A small-molecule ligand and the protein it binds are described below.
Small molecule (SMILES): O=C(O)[C@H]1O[C@H](O[P](=O)(O)O[P](=O)(O)OC[C@H]2O[C@@H](n3ccc(=O)[nH]c3=O)[C@H](O)[C@@H]2O)[C@H](O)[C@@H](O)[C@@H]1O

Sequence of chain 3.C:
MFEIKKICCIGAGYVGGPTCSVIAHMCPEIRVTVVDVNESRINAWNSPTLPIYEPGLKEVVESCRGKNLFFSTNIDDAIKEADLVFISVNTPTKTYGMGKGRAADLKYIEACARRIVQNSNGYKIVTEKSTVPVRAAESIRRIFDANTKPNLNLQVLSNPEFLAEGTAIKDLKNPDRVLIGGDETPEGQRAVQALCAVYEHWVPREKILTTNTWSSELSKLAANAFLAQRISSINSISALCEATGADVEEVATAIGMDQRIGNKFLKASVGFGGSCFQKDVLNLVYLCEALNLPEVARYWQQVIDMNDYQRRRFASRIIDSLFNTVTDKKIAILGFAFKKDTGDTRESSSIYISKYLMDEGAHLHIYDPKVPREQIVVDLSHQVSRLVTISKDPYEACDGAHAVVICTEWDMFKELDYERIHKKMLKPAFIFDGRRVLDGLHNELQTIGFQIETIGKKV

Binding-site contacts:
Ligand atom O4D contacts residue ILE232 of chain 3.C at 3.6 Å.
Ligand atom O2B contacts residue GLU166 of chain 3.C at 3.0 Å (salt-bridge).
Ligand atom O3D contacts residue PHE339 of chain 3.C at 2.9 Å (h-bond).
Ligand atom C5D contacts residue GLY274 of chain 3.C at 3.5 Å.
Ligand atom O2D contacts residue PHE339 of chain 3.C at 3.5 Å (h-bond).
Ligand atom O3A contacts residue LYS340 of chain 3.C at 3.1 Å (salt-bridge).
Ligand atom O'P contacts residue LYS221 of chain 3.C at 2.9 Å (salt-bridge).
Ligand atom O2A contacts residue PHE266 of chain 3.C at 3.4 Å.
Ligand atom C3D contacts residue PHE339 of chain 3.C at 3.6 Å (hydrophobic).
Ligand atom C1' contacts residue PHE278 of chain 3.C at 3.6 Å (hydrophobic).
Ligand atom C4D contacts residue GLY274 of chain 3.C at 3.4 Å.
Ligand atom O4' contacts residue PHE163 of chain 3.C at 3.4 Å.
Ligand atom O4D contacts residue PHE273 of chain 3.C at 3.5 Å.
Ligand atom C4' contacts residue LYS221 of chain 3.C at 3.4 Å.
Ligand atom O2' contacts residue ARG261 of chain 3.D at 2.8 Å (salt-bridge).
Ligand atom O3' contacts residue ARG261 of chain 3.D at 2.9 Å (salt-bridge).
Ligand atom C6' contacts residue CYS277 of chain 3.C at 3.2 Å (hydrophobic).
Ligand atom O'P contacts residue CYS277 of chain 3.C at 3.5 Å.
Ligand atom O2 contacts residue ARG443 of chain 3.C at 3.6 Å (salt-bridge).
Ligand atom O4 contacts residue PHE266 of chain 3.C at 3.2 Å.
Ligand atom O5' contacts residue CYS277 of chain 3.C at 3.5 Å.
Ligand atom C6' contacts residue GLU162 of chain 3.C at 3.5 Å.
Ligand atom O'Q contacts residue GLU162 of chain 3.C at 2.9 Å (salt-bridge).
Ligand atom O2D contacts residue ARG443 of chain 3.C at 2.9 Å (salt-bridge).
Ligand atom C6' contacts residue LYS221 of chain 3.C at 3.5 Å.
Ligand atom C3' contacts residue LEU164 of chain 3.C at 3.6 Å (hydrophobic).
Ligand atom O'Q contacts residue LEU164 of chain 3.C at 3.4 Å (h-bond).
Ligand atom O'Q contacts residue CYS277 of chain 3.C at 3.0 Å (h-bond).
Ligand atom C4' contacts residue LEU164 of chain 3.C at 3.3 Å (hydrophobic).
Ligand atom O'P contacts residue ASN225 of chain 3.C at 2.7 Å (h-bond).
Ligand atom C5' contacts residue LEU164 of chain 3.C at 3.2 Å (hydrophobic).
Ligand atom O2 contacts residue SER270 of chain 3.C at 2.7 Å (h-bond).
Ligand atom O4' contacts residue LEU164 of chain 3.C at 2.6 Å (h-bond).
Ligand atom O3D contacts residue GLY274 of chain 3.C at 2.8 Å (h-bond).
Ligand atom N3 contacts residue LYS268 of chain 3.C at 2.9 Å (salt-bridge).
Ligand atom O1A contacts residue LYS340 of chain 3.C at 3.4 Å (salt-bridge).
Ligand atom O2A contacts residue PHE278 of chain 3.C at 3.2 Å.
Ligand atom O4 contacts residue LEU267 of chain 3.C at 3.6 Å (h-bond).
Ligand atom O4 contacts residue LYS268 of chain 3.C at 3.0 Å (salt-bridge).
Ligand atom O4' contacts residue LYS221 of chain 3.C at 2.9 Å (salt-bridge).

Sequence of chain 3.D:
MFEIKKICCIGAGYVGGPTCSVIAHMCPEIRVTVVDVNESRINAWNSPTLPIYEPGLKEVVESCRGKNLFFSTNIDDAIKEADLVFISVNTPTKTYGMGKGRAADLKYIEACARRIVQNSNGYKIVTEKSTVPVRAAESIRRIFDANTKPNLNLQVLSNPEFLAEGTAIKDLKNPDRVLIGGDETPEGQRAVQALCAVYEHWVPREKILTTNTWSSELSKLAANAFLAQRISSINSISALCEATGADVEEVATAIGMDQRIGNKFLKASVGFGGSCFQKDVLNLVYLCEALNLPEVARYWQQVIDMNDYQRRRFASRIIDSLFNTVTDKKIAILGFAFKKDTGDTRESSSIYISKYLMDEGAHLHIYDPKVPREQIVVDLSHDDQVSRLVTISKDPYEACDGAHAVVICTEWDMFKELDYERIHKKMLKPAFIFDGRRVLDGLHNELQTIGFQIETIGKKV